The protein below binds the small molecule below.
Small molecule (SMILES): O=S(=O)(O)c1cccc2cccc(Nc3ccccc3)c12

Binding-site contacts:
Ligand atom C15 contacts residue GLY140 of chain 1.E at 4.0 Å.
Ligand atom C10 contacts residue LYS143 of chain 1.E at 3.7 Å.
Ligand atom C7 contacts residue GLN39 of chain 1.E at 3.9 Å.
Ligand atom C7 contacts residue LYS143 of chain 1.E at 3.8 Å.
Ligand atom O2 contacts residue LYS143 of chain 1.E at 4.0 Å.
Ligand atom O2 contacts residue ALA144 of chain 1.E at 4.0 Å.
Ligand atom C8 contacts residue LEU35 of chain 1.E at 4.2 Å (hydrophobic).
Ligand atom C14 contacts residue GLY140 of chain 1.E at 3.5 Å.
Ligand atom C4 contacts residue PHE43 of chain 1.E at 4.0 Å (hydrophobic).
Ligand atom C16 contacts residue LEU90 of chain 1.E at 4.0 Å (hydrophobic).
Ligand atom O2 contacts residue GLY140 of chain 1.E at 3.6 Å (h-bond).
Ligand atom C14 contacts residue TYR124 of chain 1.E at 2.6 Å (hydrophobic).
Ligand atom C8 contacts residue ALA144 of chain 1.E at 4.2 Å (hydrophobic).
Ligand atom C4 contacts residue PHE63 of chain 1.E at 4.0 Å (hydrophobic).
Ligand atom C7 contacts residue PHE43 of chain 1.E at 4.2 Å (hydrophobic).
Ligand atom C6 contacts residue PHE43 of chain 1.E at 3.7 Å (hydrophobic).
Ligand atom C12 contacts residue LYS143 of chain 1.E at 3.9 Å.
Ligand atom C5 contacts residue LYS143 of chain 1.E at 3.7 Å.
Ligand atom C15 contacts residue TYR105 of chain 1.E at 4.1 Å (hydrophobic).
Ligand atom C13 contacts residue GLY140 of chain 1.E at 3.4 Å.
Ligand atom C1 contacts residue MET72 of chain 1.E at 4.2 Å (hydrophobic).
Ligand atom C15 contacts residue TYR124 of chain 1.E at 2.8 Å (hydrophobic).
Ligand atom C6 contacts residue GLN39 of chain 1.E at 4.0 Å.
Ligand atom O1 contacts residue TYR105 of chain 1.E at 4.0 Å.
Ligand atom C4 contacts residue LYS143 of chain 1.E at 3.8 Å.
Ligand atom C16 contacts residue TYR105 of chain 1.E at 3.8 Å (hydrophobic).
Ligand atom N contacts residue MET72 of chain 1.E at 4.0 Å.
Ligand atom C8 contacts residue LYS143 of chain 1.E at 3.9 Å.
Ligand atom C5 contacts residue PHE43 of chain 1.E at 3.9 Å (hydrophobic).
Ligand atom C2 contacts residue VAL95 of chain 1.E at 3.7 Å (hydrophobic).
Ligand atom O3 contacts residue ALA144 of chain 1.E at 3.2 Å.
Ligand atom C12 contacts residue GLY140 of chain 1.E at 3.9 Å.
Ligand atom C2 contacts residue PHE63 of chain 1.E at 4.0 Å (hydrophobic).
Ligand atom O3 contacts residue ARG31 of chain 1.E at 3.2 Å (salt-bridge).
Ligand atom C16 contacts residue TYR124 of chain 1.E at 4.0 Å (hydrophobic).
Ligand atom C6 contacts residue LYS143 of chain 1.E at 3.8 Å.
Ligand atom O2 contacts residue TYR105 of chain 1.E at 3.9 Å.
Ligand atom C13 contacts residue TYR124 of chain 1.E at 3.7 Å (hydrophobic).
Ligand atom C3 contacts residue PHE63 of chain 1.E at 3.6 Å (hydrophobic).
Ligand atom C9 contacts residue LYS143 of chain 1.E at 3.8 Å.

Sequence of chain 1.E:
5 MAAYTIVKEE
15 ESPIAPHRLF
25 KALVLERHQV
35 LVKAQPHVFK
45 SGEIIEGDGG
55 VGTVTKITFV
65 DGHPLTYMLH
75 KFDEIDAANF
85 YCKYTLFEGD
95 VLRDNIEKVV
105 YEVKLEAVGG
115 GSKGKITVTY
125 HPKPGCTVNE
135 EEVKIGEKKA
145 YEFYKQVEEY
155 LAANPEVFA